Sequence of chain 1.A:
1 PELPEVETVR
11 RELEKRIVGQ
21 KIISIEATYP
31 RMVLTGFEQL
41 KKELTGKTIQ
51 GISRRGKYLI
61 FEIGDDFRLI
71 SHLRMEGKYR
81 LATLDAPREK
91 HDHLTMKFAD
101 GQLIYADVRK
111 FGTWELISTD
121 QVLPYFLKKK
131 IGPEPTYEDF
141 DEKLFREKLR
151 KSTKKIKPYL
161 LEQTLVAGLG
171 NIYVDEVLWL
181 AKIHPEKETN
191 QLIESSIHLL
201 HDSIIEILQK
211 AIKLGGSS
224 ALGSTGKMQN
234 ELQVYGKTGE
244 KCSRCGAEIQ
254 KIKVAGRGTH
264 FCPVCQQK

This protein binds this small molecule.
Small molecule (SMILES): O=c1[nH]c(S)nc2[nH]cnc12

Binding-site contacts:
Ligand atom S2 contacts residue ARG247 of chain 1.A at 4.0 Å.
Ligand atom C4 contacts residue CYS248 of chain 1.A at 3.9 Å (hydrophobic).
Ligand atom N1 contacts residue CYS248 of chain 1.A at 4.1 Å.
Ligand atom C2 contacts residue SER246 of chain 1.A at 4.3 Å.
Ligand atom C6 contacts residue SER246 of chain 1.A at 3.7 Å.
Ligand atom S2 contacts residue CYS248 of chain 1.A at 2.0 Å (h-bond).
Ligand atom N1 contacts residue SER246 of chain 1.A at 3.8 Å.
Ligand atom C2 contacts residue ARG247 of chain 1.A at 4.3 Å.
Ligand atom C2 contacts residue CYS248 of chain 1.A at 2.7 Å (hydrophobic).
Ligand atom N3 contacts residue CYS248 of chain 1.A at 2.7 Å (h-bond).
Ligand atom O6 contacts residue SER246 of chain 1.A at 4.0 Å.
Ligand atom C5 contacts residue SER246 of chain 1.A at 4.1 Å.